Binding-site contacts:
Ligand atom O12 contacts residue ILE128 of chain 1.A at 3.6 Å.
Ligand atom N7 contacts residue ILE128 of chain 1.A at 3.2 Å.
Ligand atom C9 contacts residue GLN122 of chain 1.A at 3.6 Å.
Ligand atom O16 contacts residue ILE194 of chain 1.B at 3.7 Å.
Ligand atom C6 contacts residue RZW1 of chain 1.I at 3.7 Å.
Ligand atom O12 contacts residue ASP127 of chain 1.A at 3.4 Å.
Ligand atom C1 contacts residue RZW1 of chain 1.I at 3.8 Å.
Ligand atom C8 contacts residue ILE128 of chain 1.A at 3.4 Å (hydrophobic).
Ligand atom C4 contacts residue RZW1 of chain 1.I at 3.5 Å.
Ligand atom C13 contacts residue PHE126 of chain 1.A at 3.9 Å (hydrophobic).
Ligand atom O12 contacts residue PHE126 of chain 1.A at 3.2 Å.
Ligand atom C10 contacts residue ILE128 of chain 1.A at 3.8 Å (hydrophobic).
Ligand atom C3 contacts residue ILE128 of chain 1.A at 3.9 Å (hydrophobic).
Ligand atom C9 contacts residue RZW1 of chain 1.I at 4.0 Å.
Ligand atom C8 contacts residue PHE126 of chain 1.A at 4.0 Å (hydrophobic).
Ligand atom C3 contacts residue RZW1 of chain 1.I at 3.9 Å.
Ligand atom C17 contacts residue MET154 of chain 1.B at 3.4 Å (hydrophobic).
Ligand atom O12 contacts residue GLN122 of chain 1.A at 3.4 Å.
Ligand atom C19 contacts residue ILE194 of chain 1.B at 3.8 Å (hydrophobic).
Ligand atom C17 contacts residue GLY149 of chain 1.B at 3.5 Å.
Ligand atom C8 contacts residue GLN122 of chain 1.A at 4.0 Å.
Ligand atom C9 contacts residue ILE128 of chain 1.A at 3.5 Å (hydrophobic).
Ligand atom C2 contacts residue ILE128 of chain 1.A at 3.2 Å (hydrophobic).
Ligand atom C5 contacts residue RZW1 of chain 1.I at 3.9 Å.
Ligand atom C17 contacts residue RZW1 of chain 1.I at 3.6 Å.
Ligand atom C13 contacts residue ASP127 of chain 1.A at 3.7 Å.
Ligand atom C13 contacts residue PHE131 of chain 1.A at 4.0 Å (hydrophobic).
Ligand atom C15 contacts residue MET154 of chain 1.B at 3.8 Å (hydrophobic).
Ligand atom C15 contacts residue PHE178 of chain 1.A at 4.0 Å (hydrophobic).
Ligand atom O14 contacts residue PHE178 of chain 1.A at 4.0 Å.
Ligand atom C17 contacts residue ILE194 of chain 1.B at 3.9 Å (hydrophobic).
Ligand atom C15 contacts residue RZW1 of chain 1.I at 4.0 Å.
Ligand atom C13 contacts residue PHE178 of chain 1.A at 3.6 Å (hydrophobic).
Ligand atom C17 contacts residue GLY150 of chain 1.B at 3.8 Å.
Ligand atom C8 contacts residue RZW1 of chain 1.I at 3.8 Å.
Ligand atom C2 contacts residue RZW1 of chain 1.I at 4.0 Å.
Ligand atom C13 contacts residue ILE128 of chain 1.A at 3.8 Å (hydrophobic).
Ligand atom O14 contacts residue PHE131 of chain 1.A at 4.0 Å.
Ligand atom C15 contacts residue PHE131 of chain 1.A at 3.6 Å (hydrophobic).
Ligand atom C1 contacts residue ILE128 of chain 1.A at 3.5 Å (hydrophobic).

The protein below binds the small molecule below.
Small molecule (SMILES): COc1cc(OC)c2c(c(C)cc(=O)n2C)c1OC

Sequence of chain 1.A:
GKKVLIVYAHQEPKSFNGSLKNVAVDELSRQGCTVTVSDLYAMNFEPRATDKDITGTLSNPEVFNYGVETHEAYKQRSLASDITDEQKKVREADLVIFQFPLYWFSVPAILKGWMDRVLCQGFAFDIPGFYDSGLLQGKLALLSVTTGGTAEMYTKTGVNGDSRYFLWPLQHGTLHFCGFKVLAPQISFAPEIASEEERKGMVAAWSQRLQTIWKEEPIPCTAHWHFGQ

Sequence of chain 1.B:
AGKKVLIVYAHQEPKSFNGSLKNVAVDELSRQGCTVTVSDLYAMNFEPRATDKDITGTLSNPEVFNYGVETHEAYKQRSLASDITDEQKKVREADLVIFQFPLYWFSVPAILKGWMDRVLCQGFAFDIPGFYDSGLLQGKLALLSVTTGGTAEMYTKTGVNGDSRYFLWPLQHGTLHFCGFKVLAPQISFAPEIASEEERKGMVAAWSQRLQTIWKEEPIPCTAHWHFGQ